The protein below binds the small molecule below.
Small molecule (SMILES): Cc1cc(CCCOc2c(C)cc(-c3noc(C(F)(F)F)n3)cc2C)on1

Sequence of chain 40.A:
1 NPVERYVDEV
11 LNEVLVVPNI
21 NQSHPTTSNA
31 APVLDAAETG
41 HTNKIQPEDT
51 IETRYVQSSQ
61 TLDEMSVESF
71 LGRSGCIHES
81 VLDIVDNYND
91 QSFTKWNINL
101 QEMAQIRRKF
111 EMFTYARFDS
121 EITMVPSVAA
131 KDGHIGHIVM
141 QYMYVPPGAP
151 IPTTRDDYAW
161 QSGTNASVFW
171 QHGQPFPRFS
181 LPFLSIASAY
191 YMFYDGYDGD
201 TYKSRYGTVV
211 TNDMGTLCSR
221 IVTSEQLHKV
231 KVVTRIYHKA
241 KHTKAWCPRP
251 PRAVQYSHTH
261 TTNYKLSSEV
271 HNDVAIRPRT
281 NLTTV

Sequence of chain 40.C:
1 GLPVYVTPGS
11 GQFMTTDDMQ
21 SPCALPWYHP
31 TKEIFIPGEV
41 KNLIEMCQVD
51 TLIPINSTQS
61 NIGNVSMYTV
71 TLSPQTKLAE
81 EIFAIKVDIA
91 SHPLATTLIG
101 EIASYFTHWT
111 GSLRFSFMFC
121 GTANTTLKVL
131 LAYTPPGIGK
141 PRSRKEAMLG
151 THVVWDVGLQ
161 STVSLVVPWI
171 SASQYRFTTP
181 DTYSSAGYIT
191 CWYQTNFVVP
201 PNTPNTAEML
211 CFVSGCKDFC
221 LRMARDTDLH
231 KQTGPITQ

Binding-site contacts:
Ligand atom C6B contacts residue LEU181 of chain 40.A at 3.4 Å (hydrophobic).
Ligand atom C5 contacts residue MET214 of chain 40.A at 3.5 Å (hydrophobic).
Ligand atom O1A contacts residue TYR144 of chain 40.A at 3.1 Å.
Ligand atom C2A contacts residue TYR144 of chain 40.A at 3.5 Å (hydrophobic).
Ligand atom C5B contacts residue TYR144 of chain 40.A at 3.5 Å (hydrophobic).
Ligand atom C4B contacts residue LEU181 of chain 40.A at 3.5 Å (hydrophobic).
Ligand atom N3A contacts residue PHE179 of chain 40.A at 3.2 Å.
Ligand atom C1B contacts residue LEU181 of chain 40.A at 3.7 Å (hydrophobic).
Ligand atom CM4 contacts residue TYR142 of chain 40.A at 3.5 Å (hydrophobic).
Ligand atom CM6 contacts residue MET214 of chain 40.A at 3.5 Å (hydrophobic).
Ligand atom F2 contacts residue VAL168 of chain 40.A at 2.6 Å.
Ligand atom CM3 contacts residue ASN212 of chain 40.A at 3.5 Å.
Ligand atom N1A contacts residue LEU181 of chain 40.A at 3.7 Å.
Ligand atom N1A contacts residue PHE179 of chain 40.A at 3.7 Å.
Ligand atom F3 contacts residue TYR144 of chain 40.A at 2.9 Å.
Ligand atom C1B contacts residue ILE98 of chain 40.A at 3.6 Å (hydrophobic).
Ligand atom C3A contacts residue TYR144 of chain 40.A at 3.4 Å (hydrophobic).
Ligand atom CM4 contacts residue PHE179 of chain 40.A at 3.8 Å (hydrophobic).
Ligand atom C5B contacts residue LEU181 of chain 40.A at 3.4 Å (hydrophobic).
Ligand atom C3A contacts residue PHE179 of chain 40.A at 3.4 Å (hydrophobic).
Ligand atom F1 contacts residue TYR142 of chain 40.A at 3.6 Å.
Ligand atom N3A contacts residue TYR144 of chain 40.A at 3.7 Å.
Ligand atom CM3 contacts residue TYR190 of chain 40.A at 3.5 Å (hydrophobic).
Ligand atom CM6 contacts residue LEU184 of chain 40.A at 3.0 Å (hydrophobic).
Ligand atom F3 contacts residue TYR142 of chain 40.A at 2.8 Å.
Ligand atom CM6 contacts residue TYR144 of chain 40.A at 3.3 Å (hydrophobic).
Ligand atom F3 contacts residue ALA166 of chain 40.A at 2.8 Å.
Ligand atom C2A contacts residue PHE179 of chain 40.A at 3.6 Å (hydrophobic).
Ligand atom CM2 contacts residue ILE122 of chain 40.A at 3.5 Å (hydrophobic).
Ligand atom O1B contacts residue ILE98 of chain 40.A at 3.0 Å.
Ligand atom F2 contacts residue TYR142 of chain 40.A at 3.6 Å.
Ligand atom F1 contacts residue LEU217 of chain 40.A at 3.4 Å.
Ligand atom C4 contacts residue TYR190 of chain 40.A at 3.4 Å (hydrophobic).
Ligand atom F3 contacts residue SER167 of chain 40.A at 3.8 Å.
Ligand atom O1 contacts residue MET214 of chain 40.A at 3.5 Å (h-bond).
Ligand atom C1C contacts residue MET214 of chain 40.A at 3.5 Å (hydrophobic).
Ligand atom F3 contacts residue MET143 of chain 40.A at 3.3 Å.
Ligand atom F2 contacts residue PHE179 of chain 40.A at 3.3 Å.
Ligand atom F1 contacts residue PHE179 of chain 40.A at 3.8 Å.
Ligand atom N1A contacts residue TYR144 of chain 40.A at 3.1 Å.